Sequence of chain 2.C:
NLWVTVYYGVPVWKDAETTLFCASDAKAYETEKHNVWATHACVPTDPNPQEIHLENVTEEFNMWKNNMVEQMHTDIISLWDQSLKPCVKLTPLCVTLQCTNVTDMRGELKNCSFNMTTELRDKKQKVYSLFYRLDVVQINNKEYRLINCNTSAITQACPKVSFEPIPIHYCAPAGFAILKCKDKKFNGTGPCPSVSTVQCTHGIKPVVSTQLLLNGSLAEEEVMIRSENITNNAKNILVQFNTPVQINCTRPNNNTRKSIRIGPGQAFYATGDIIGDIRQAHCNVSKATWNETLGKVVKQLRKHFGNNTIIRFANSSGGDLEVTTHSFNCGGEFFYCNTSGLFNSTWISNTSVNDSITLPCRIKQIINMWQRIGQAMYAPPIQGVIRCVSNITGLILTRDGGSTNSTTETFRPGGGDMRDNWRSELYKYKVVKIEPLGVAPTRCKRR

A protein and the small-molecule ligand that binds it are described below.
Small molecule (SMILES): CC(=O)N[C@H]1[C@H](O[C@H]2[C@H](O)[C@@H](NC(C)=O)CO[C@@H]2CO)O[C@H](CO)[C@@H](O)[C@@H]1O

Binding-site contacts:
Ligand atom C8 contacts residue ASP289 of chain 2.C at 3.4 Å.
Ligand atom O6 contacts residue TYR134 of chain 2.C at 4.0 Å.
Ligand atom C7 contacts residue TYR134 of chain 2.C at 4.2 Å (hydrophobic).
Ligand atom C8 contacts residue TYR134 of chain 2.C at 3.6 Å (hydrophobic).
Ligand atom C2 contacts residue ASN117 of chain 2.C at 2.5 Å.
Ligand atom C4 contacts residue TYR134 of chain 2.C at 4.3 Å (hydrophobic).
Ligand atom O7 contacts residue ARG112 of chain 2.A at 2.5 Å (salt-bridge).
Ligand atom C5 contacts residue ASN117 of chain 2.C at 3.6 Å.
Ligand atom O3 contacts residue TYR134 of chain 2.C at 4.3 Å.
Ligand atom C1 contacts residue ASN117 of chain 2.C at 1.4 Å.
Ligand atom N2 contacts residue ARG112 of chain 2.A at 4.4 Å.
Ligand atom C7 contacts residue ASP289 of chain 2.C at 4.1 Å.
Ligand atom C1 contacts residue TYR134 of chain 2.C at 3.6 Å (hydrophobic).
Ligand atom C7 contacts residue ASN117 of chain 2.C at 4.2 Å.
Ligand atom O7 contacts residue ASP289 of chain 2.C at 4.3 Å.
Ligand atom C3 contacts residue ASN117 of chain 2.C at 3.8 Å.
Ligand atom C8 contacts residue ARG112 of chain 2.A at 4.5 Å.
Ligand atom O7 contacts residue TYR134 of chain 2.C at 3.3 Å.
Ligand atom O4 contacts residue TYR134 of chain 2.C at 4.0 Å.
Ligand atom O5 contacts residue TYR134 of chain 2.C at 4.0 Å.
Ligand atom C7 contacts residue ARG112 of chain 2.A at 3.6 Å.
Ligand atom C2 contacts residue TYR134 of chain 2.C at 4.0 Å (hydrophobic).
Ligand atom N2 contacts residue TYR134 of chain 2.C at 4.0 Å.
Ligand atom N2 contacts residue ASN117 of chain 2.C at 2.9 Å (h-bond).
Ligand atom O6 contacts residue SER119 of chain 2.C at 3.1 Å (h-bond).
Ligand atom C5 contacts residue TYR134 of chain 2.C at 3.8 Å (hydrophobic).
Ligand atom O5 contacts residue ASN117 of chain 2.C at 2.3 Å (h-bond).
Ligand atom C3 contacts residue TYR134 of chain 2.C at 3.7 Å (hydrophobic).
Ligand atom C4 contacts residue ASN117 of chain 2.C at 4.2 Å.

Sequence of chain 2.A:
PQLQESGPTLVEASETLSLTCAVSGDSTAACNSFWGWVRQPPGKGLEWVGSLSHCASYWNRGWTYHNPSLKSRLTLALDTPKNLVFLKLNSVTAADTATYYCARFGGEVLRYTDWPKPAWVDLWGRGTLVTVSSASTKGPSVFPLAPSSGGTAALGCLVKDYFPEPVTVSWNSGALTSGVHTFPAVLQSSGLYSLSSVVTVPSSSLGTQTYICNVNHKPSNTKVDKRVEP